The small molecule below binds the protein below.
Small molecule (SMILES): O=C(O)CCc1ccc2c(c1)[N+]1=Cc3ccccc3O[Fe@@]13Oc1ccccc1C=[N+]23

Sequence of chain 1.A:
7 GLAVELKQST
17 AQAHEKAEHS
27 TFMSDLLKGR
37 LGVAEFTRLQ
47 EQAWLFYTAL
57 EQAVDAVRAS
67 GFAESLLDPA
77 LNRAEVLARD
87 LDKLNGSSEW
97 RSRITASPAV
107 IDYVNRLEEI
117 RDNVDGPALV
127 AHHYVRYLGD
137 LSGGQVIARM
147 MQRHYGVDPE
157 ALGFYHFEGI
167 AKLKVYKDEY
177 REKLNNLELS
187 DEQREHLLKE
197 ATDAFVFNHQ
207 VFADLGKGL

Binding-site contacts:
Ligand atom CB5 contacts residue ASN204 of chain 1.A at 3.5 Å.
Ligand atom NB contacts residue GLY135 of chain 1.A at 3.8 Å.
Ligand atom CC3 contacts residue VAL131 of chain 1.A at 3.8 Å (hydrophobic).
Ligand atom CB4 contacts residue PHE208 of chain 1.A at 3.5 Å (hydrophobic).
Ligand atom CA6 contacts residue GLY139 of chain 1.A at 3.4 Å.
Ligand atom CC1 contacts residue HIS20 of chain 1.A at 3.2 Å.
Ligand atom OA contacts residue GLU24 of chain 1.A at 2.6 Å (salt-bridge).
Ligand atom CC3 contacts residue GLY135 of chain 1.A at 3.5 Å.
Ligand atom CA5 contacts residue GLY139 of chain 1.A at 3.5 Å.
Ligand atom CB5 contacts residue ARG132 of chain 1.A at 3.6 Å.
Ligand atom CAA contacts residue LEU134 of chain 1.A at 3.8 Å (hydrophobic).
Ligand atom CB contacts residue PHE201 of chain 1.A at 3.5 Å (hydrophobic).
Ligand atom CBA contacts residue TYR130 of chain 1.A at 3.2 Å (hydrophobic).
Ligand atom CGA contacts residue TYR130 of chain 1.A at 3.3 Å (hydrophobic).
Ligand atom CB1 contacts residue PHE201 of chain 1.A at 3.6 Å (hydrophobic).
Ligand atom CC6 contacts residue SER138 of chain 1.A at 3.7 Å.
Ligand atom CB contacts residue VAL131 of chain 1.A at 3.4 Å (hydrophobic).
Ligand atom NA contacts residue GLU24 of chain 1.A at 3.3 Å (salt-bridge).
Ligand atom NA contacts residue HIS20 of chain 1.A at 3.2 Å (h-bond).
Ligand atom OB contacts residue GLU24 of chain 1.A at 3.2 Å (salt-bridge).
Ligand atom CA1 contacts residue GLU24 of chain 1.A at 3.6 Å.
Ligand atom OB contacts residue HIS20 of chain 1.A at 3.1 Å (h-bond).
Ligand atom CC2 contacts residue HIS20 of chain 1.A at 3.3 Å.
Ligand atom CAA contacts residue SER138 of chain 1.A at 3.4 Å.
Ligand atom CA contacts residue GLU24 of chain 1.A at 3.6 Å.
Ligand atom O2A contacts residue TYR130 of chain 1.A at 2.7 Å (h-bond).
Ligand atom CC5 contacts residue SER138 of chain 1.A at 3.8 Å.
Ligand atom O2A contacts residue LYS13 of chain 1.A at 3.5 Å.
Ligand atom CC6 contacts residue HIS20 of chain 1.A at 3.8 Å.
Ligand atom CBA contacts residue LEU134 of chain 1.A at 3.7 Å (hydrophobic).
Ligand atom CB4 contacts residue ASN204 of chain 1.A at 3.5 Å.
Ligand atom FE contacts residue GLU24 of chain 1.A at 2.2 Å.
Ligand atom FE contacts residue HIS20 of chain 1.A at 2.3 Å.
Ligand atom CB6 contacts residue VAL131 of chain 1.A at 3.6 Å (hydrophobic).
Ligand atom CC4 contacts residue GLY135 of chain 1.A at 3.7 Å.
Ligand atom CB3 contacts residue PHE208 of chain 1.A at 3.8 Å (hydrophobic).
Ligand atom O1A contacts residue ARG177 of chain 1.A at 2.8 Å (salt-bridge).
Ligand atom NB contacts residue HIS20 of chain 1.A at 3.0 Å (h-bond).
Ligand atom CC2 contacts residue GLY135 of chain 1.A at 3.4 Å.
Ligand atom CA2 contacts residue GLU24 of chain 1.A at 3.2 Å.